Binding-site contacts:
Ligand atom N contacts residue ARG29 of chain 25.B at 4.2 Å.
Ligand atom CG2 contacts residue ARG36 of chain 25.B at 4.1 Å.
Ligand atom CA contacts residue ARG29 of chain 25.B at 3.8 Å.
Ligand atom CG1 contacts residue ASP243 of chain 25.B at 3.2 Å.
Ligand atom OE1 contacts residue GLU39 of chain 25.B at 3.1 Å (salt-bridge).
Ligand atom CA contacts residue ASP243 of chain 25.B at 3.5 Å.
Ligand atom CD contacts residue ARG36 of chain 25.B at 3.7 Å.
Ligand atom CD1 contacts residue ARG36 of chain 25.B at 3.6 Å.
Ligand atom CG2 contacts residue ARG35 of chain 25.B at 3.4 Å.
Ligand atom N contacts residue ASP243 of chain 25.B at 3.2 Å (salt-bridge).
Ligand atom CG1 contacts residue ARG36 of chain 25.B at 4.0 Å.
Ligand atom N contacts residue PRO43 of chain 25.B at 4.0 Å.
Ligand atom C contacts residue ASP243 of chain 25.B at 3.8 Å.
Ligand atom C contacts residue ARG35 of chain 25.B at 3.9 Å.
Ligand atom O contacts residue ASP243 of chain 25.B at 4.1 Å.
Ligand atom O contacts residue ILE25 of chain 25.B at 3.8 Å.
Ligand atom CD contacts residue GLU39 of chain 25.B at 3.2 Å.
Ligand atom NE2 contacts residue GLU39 of chain 25.B at 2.9 Å (salt-bridge).
Ligand atom CG contacts residue ARG36 of chain 25.B at 3.8 Å.
Ligand atom CD1 contacts residue LEU40 of chain 25.B at 3.6 Å (hydrophobic).
Ligand atom OE1 contacts residue ARG36 of chain 25.B at 2.9 Å (salt-bridge).
Ligand atom CG2 contacts residue PRO43 of chain 25.B at 3.8 Å (hydrophobic).
Ligand atom CA contacts residue ASP243 of chain 25.B at 3.6 Å.
Ligand atom N contacts residue ASP243 of chain 25.B at 2.6 Å (salt-bridge).
Ligand atom O contacts residue GLU39 of chain 25.B at 3.0 Å (salt-bridge).
Ligand atom CD1 contacts residue ARG29 of chain 25.B at 3.5 Å.
Ligand atom N contacts residue ARG35 of chain 25.B at 4.0 Å.
Ligand atom CB contacts residue ASP243 of chain 25.B at 4.0 Å.
Ligand atom CD2 contacts residue LEU40 of chain 25.B at 4.1 Å (hydrophobic).
Ligand atom O contacts residue PRO43 of chain 25.B at 3.8 Å.
Ligand atom OE1 contacts residue PHE37 of chain 25.B at 3.7 Å.
Ligand atom C contacts residue ASP243 of chain 25.B at 3.5 Å.
Ligand atom O contacts residue ARG29 of chain 25.B at 3.2 Å (salt-bridge).
Ligand atom CA contacts residue ARG29 of chain 25.B at 4.1 Å.
Ligand atom CB contacts residue ARG36 of chain 25.B at 3.4 Å.
Ligand atom CD1 contacts residue ARG35 of chain 25.B at 4.0 Å.
Ligand atom O contacts residue ARG35 of chain 25.B at 4.0 Å.
Ligand atom C contacts residue GLU39 of chain 25.B at 3.6 Å.
Ligand atom C contacts residue ARG29 of chain 25.B at 3.9 Å.
Ligand atom O contacts residue ARG35 of chain 25.B at 2.7 Å (salt-bridge).

The small molecule below binds the protein below.
Small molecule (SMILES): CC[C@H](C)[C@H](NC(=O)[C@H](CC(C)C)NC(=O)[C@H](CO)NC(=O)CNC(=O)[C@@H](NC(=O)[C@@H](N)[C@@H](C)O)C(C)C)C(=O)N[C@H](C=O)CCC(N)=O

Sequence of chain 25.B:
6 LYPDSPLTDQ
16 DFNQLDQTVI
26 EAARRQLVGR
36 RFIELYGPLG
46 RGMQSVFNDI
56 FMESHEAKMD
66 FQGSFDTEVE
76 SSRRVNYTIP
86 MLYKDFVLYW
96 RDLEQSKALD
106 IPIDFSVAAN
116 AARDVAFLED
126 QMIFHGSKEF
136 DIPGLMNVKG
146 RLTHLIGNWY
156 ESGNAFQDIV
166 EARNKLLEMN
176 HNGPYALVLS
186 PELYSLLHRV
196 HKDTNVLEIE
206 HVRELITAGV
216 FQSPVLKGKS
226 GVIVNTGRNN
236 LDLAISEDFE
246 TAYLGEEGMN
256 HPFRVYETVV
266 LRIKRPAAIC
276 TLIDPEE